Sequence of chain 1.A:
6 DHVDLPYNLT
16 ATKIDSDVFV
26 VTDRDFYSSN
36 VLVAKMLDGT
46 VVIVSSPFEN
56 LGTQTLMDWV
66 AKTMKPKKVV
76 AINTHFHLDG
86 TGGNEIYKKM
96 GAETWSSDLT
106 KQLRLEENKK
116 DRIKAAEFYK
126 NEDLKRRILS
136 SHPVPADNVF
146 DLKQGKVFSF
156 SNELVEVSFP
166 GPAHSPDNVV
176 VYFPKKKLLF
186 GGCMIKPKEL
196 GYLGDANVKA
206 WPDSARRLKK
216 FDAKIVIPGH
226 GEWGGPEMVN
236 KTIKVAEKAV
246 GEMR

Binding-site contacts:
Ligand atom O01 contacts residue ZN1 of chain 1.D at 4.1 Å.
Ligand atom O14 contacts residue LYS191 of chain 1.A at 2.9 Å (salt-bridge).
Ligand atom O14 contacts residue HIS169 of chain 1.A at 3.6 Å.
Ligand atom S05 contacts residue GOL1 of chain 1.H at 3.8 Å.
Ligand atom O01 contacts residue ZN1 of chain 1.C at 2.5 Å.
Ligand atom C02 contacts residue ZN1 of chain 1.C at 3.5 Å.
Ligand atom O01 contacts residue LYS191 of chain 1.A at 3.4 Å (salt-bridge).
Ligand atom C04 contacts residue TYR197 of chain 1.A at 4.0 Å (hydrophobic).
Ligand atom S05 contacts residue TYR32 of chain 1.A at 3.9 Å.
Ligand atom C04 contacts residue GOL1 of chain 1.H at 3.5 Å.
Ligand atom CL3 contacts residue PHE53 of chain 1.A at 3.7 Å.
Ligand atom O10 contacts residue ASP84 of chain 1.A at 3.0 Å (salt-bridge).
Ligand atom C08 contacts residue ASP84 of chain 1.A at 4.3 Å.
Ligand atom O09 contacts residue HIS82 of chain 1.A at 3.8 Å.
Ligand atom O01 contacts residue HIS169 of chain 1.A at 3.3 Å.
Ligand atom C02 contacts residue HIS225 of chain 1.A at 3.7 Å.
Ligand atom O10 contacts residue ZN1 of chain 1.D at 4.0 Å.
Ligand atom C02 contacts residue HIS169 of chain 1.A at 3.7 Å.
Ligand atom O10 contacts residue PHE53 of chain 1.A at 3.8 Å.
Ligand atom C02 contacts residue TYR197 of chain 1.A at 4.2 Å (hydrophobic).
Ligand atom C08 contacts residue ZN1 of chain 1.C at 3.8 Å.
Ligand atom C03 contacts residue GOL1 of chain 1.H at 4.0 Å.
Ligand atom C07 contacts residue ZN1 of chain 1.C at 3.5 Å.
Ligand atom C03 contacts residue HIS225 of chain 1.A at 3.6 Å.
Ligand atom O09 contacts residue ZN1 of chain 1.D at 3.5 Å.
Ligand atom C07 contacts residue HIS225 of chain 1.A at 3.5 Å.
Ligand atom O09 contacts residue TYR197 of chain 1.A at 3.9 Å.
Ligand atom O09 contacts residue ZN1 of chain 1.C at 4.0 Å.
Ligand atom O01 contacts residue CYS188 of chain 1.A at 3.6 Å.
Ligand atom CL3 contacts residue TYR32 of chain 1.A at 3.7 Å.
Ligand atom O14 contacts residue TYR197 of chain 1.A at 3.1 Å (h-bond).
Ligand atom O14 contacts residue GLY196 of chain 1.A at 3.8 Å.
Ligand atom O01 contacts residue HIS225 of chain 1.A at 3.1 Å (h-bond).
Ligand atom O14 contacts residue LEU195 of chain 1.A at 3.8 Å.
Ligand atom C03 contacts residue ZN1 of chain 1.C at 3.9 Å.
Ligand atom C06 contacts residue TYR32 of chain 1.A at 3.8 Å (hydrophobic).
Ligand atom C02 contacts residue LYS191 of chain 1.A at 3.5 Å.
Ligand atom O10 contacts residue ZN1 of chain 1.C at 3.5 Å.
Ligand atom CL2 contacts residue TYR197 of chain 1.A at 3.5 Å.
Ligand atom O09 contacts residue HIS169 of chain 1.A at 4.1 Å.

This protein binds this small molecule.
Small molecule (SMILES): O=C(O)[C@@H]1C=[SH][C@H]2[C@@H]1C(O)(O)C2(Cl)Cl